Binding-site contacts:
Ligand atom C8 contacts residue LEU54 of chain 1.B at 3.7 Å (hydrophobic).
Ligand atom C7 contacts residue LEU54 of chain 1.B at 3.7 Å (hydrophobic).
Ligand atom O5 contacts residue ASN47 of chain 1.B at 2.4 Å (h-bond).
Ligand atom C8 contacts residue ALA56 of chain 1.B at 3.7 Å (hydrophobic).
Ligand atom C1 contacts residue ASN47 of chain 1.B at 1.4 Å.
Ligand atom C8 contacts residue TYR126 of chain 1.B at 4.0 Å (hydrophobic).
Ligand atom C2 contacts residue LEU54 of chain 1.B at 3.7 Å (hydrophobic).
Ligand atom C2 contacts residue ASN47 of chain 1.B at 2.4 Å.
Ligand atom O6 contacts residue GLY52 of chain 1.B at 4.0 Å.
Ligand atom C8 contacts residue ILE55 of chain 1.B at 4.2 Å (hydrophobic).
Ligand atom C7 contacts residue ASN47 of chain 1.B at 3.5 Å.
Ligand atom C1 contacts residue GLY52 of chain 1.B at 3.7 Å.
Ligand atom C3 contacts residue ASN47 of chain 1.B at 3.8 Å.
Ligand atom C4 contacts residue ASN47 of chain 1.B at 4.2 Å.
Ligand atom O7 contacts residue ASN47 of chain 1.B at 3.7 Å.
Ligand atom C1 contacts residue LEU54 of chain 1.B at 3.8 Å (hydrophobic).
Ligand atom C6 contacts residue GLY52 of chain 1.B at 4.5 Å.
Ligand atom N2 contacts residue LEU54 of chain 1.B at 2.9 Å (h-bond).
Ligand atom C5 contacts residue GLY52 of chain 1.B at 3.8 Å.
Ligand atom C3 contacts residue LEU54 of chain 1.B at 4.1 Å (hydrophobic).
Ligand atom C5 contacts residue ASN47 of chain 1.B at 3.7 Å.
Ligand atom N2 contacts residue ASN47 of chain 1.B at 2.9 Å (h-bond).
Ligand atom O5 contacts residue GLY52 of chain 1.B at 3.5 Å.

A small-molecule ligand and the protein it binds are described below.
Small molecule (SMILES): CC(=O)N[C@@H]1[C@@H](O)[C@H](O)[C@@H](CO)O[C@H]1O

Sequence of chain 1.B:
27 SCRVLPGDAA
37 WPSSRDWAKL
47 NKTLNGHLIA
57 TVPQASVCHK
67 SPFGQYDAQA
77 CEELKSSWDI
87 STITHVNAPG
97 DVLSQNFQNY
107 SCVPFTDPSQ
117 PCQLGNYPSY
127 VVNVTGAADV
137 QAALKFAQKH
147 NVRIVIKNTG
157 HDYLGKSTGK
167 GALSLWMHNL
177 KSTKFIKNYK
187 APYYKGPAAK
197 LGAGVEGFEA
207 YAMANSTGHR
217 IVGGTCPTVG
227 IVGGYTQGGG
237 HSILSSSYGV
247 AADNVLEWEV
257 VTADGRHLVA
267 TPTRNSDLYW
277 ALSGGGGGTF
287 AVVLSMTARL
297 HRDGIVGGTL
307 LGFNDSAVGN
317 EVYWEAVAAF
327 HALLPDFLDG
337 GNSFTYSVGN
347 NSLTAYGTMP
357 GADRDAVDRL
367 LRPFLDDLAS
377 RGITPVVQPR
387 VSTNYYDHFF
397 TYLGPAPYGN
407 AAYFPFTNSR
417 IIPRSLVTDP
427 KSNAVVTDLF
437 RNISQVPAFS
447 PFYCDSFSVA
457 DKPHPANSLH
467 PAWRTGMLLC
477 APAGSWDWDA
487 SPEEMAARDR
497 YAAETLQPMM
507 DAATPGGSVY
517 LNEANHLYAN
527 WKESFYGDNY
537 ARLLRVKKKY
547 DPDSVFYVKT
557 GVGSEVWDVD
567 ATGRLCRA